Sequence of chain 1.B:
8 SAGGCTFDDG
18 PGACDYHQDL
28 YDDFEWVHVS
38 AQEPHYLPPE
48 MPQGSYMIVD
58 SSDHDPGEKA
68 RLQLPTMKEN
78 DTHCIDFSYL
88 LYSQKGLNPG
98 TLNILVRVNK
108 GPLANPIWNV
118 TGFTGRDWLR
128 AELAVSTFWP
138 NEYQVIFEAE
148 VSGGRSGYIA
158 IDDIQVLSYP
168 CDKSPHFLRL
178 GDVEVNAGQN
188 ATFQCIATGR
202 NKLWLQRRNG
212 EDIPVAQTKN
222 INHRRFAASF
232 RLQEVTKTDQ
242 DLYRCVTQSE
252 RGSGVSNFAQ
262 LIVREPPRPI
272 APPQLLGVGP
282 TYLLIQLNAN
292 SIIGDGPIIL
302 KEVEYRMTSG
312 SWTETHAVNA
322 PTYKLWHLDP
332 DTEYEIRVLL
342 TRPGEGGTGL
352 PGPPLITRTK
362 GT

Binding-site contacts:
Ligand atom C8 contacts residue GLU76 of chain 1.B at 3.5 Å.
Ligand atom C5 contacts residue TRP136 of chain 1.B at 3.8 Å (hydrophobic).
Ligand atom C3 contacts residue ASN77 of chain 1.B at 3.7 Å.
Ligand atom C8 contacts residue TRP136 of chain 1.B at 4.3 Å (hydrophobic).
Ligand atom O3 contacts residue TRP136 of chain 1.B at 4.2 Å.
Ligand atom C4 contacts residue ASN77 of chain 1.B at 4.2 Å.
Ligand atom N2 contacts residue LYS75 of chain 1.B at 3.9 Å.
Ligand atom C7 contacts residue ASN77 of chain 1.B at 3.0 Å.
Ligand atom O5 contacts residue TRP136 of chain 1.B at 4.3 Å.
Ligand atom C3 contacts residue TRP136 of chain 1.B at 3.8 Å (hydrophobic).
Ligand atom C7 contacts residue LYS75 of chain 1.B at 3.9 Å.
Ligand atom C2 contacts residue TRP136 of chain 1.B at 4.3 Å (hydrophobic).
Ligand atom C4 contacts residue TRP136 of chain 1.B at 4.2 Å (hydrophobic).
Ligand atom O4 contacts residue TRP136 of chain 1.B at 3.5 Å.
Ligand atom C1 contacts residue ASN77 of chain 1.B at 1.4 Å.
Ligand atom C2 contacts residue ASN77 of chain 1.B at 2.4 Å.
Ligand atom C1 contacts residue TRP136 of chain 1.B at 4.1 Å (hydrophobic).
Ligand atom C8 contacts residue ASN77 of chain 1.B at 3.9 Å.
Ligand atom O5 contacts residue TYR283 of chain 1.A at 4.5 Å.
Ligand atom C5 contacts residue ASN77 of chain 1.B at 3.7 Å.
Ligand atom O7 contacts residue ASN77 of chain 1.B at 2.6 Å (h-bond).
Ligand atom C6 contacts residue TRP136 of chain 1.B at 4.3 Å (hydrophobic).
Ligand atom O7 contacts residue GLU76 of chain 1.B at 4.5 Å.
Ligand atom N2 contacts residue ASN77 of chain 1.B at 2.9 Å (h-bond).
Ligand atom C8 contacts residue LYS75 of chain 1.B at 3.1 Å.
Ligand atom O5 contacts residue ASN77 of chain 1.B at 2.4 Å (h-bond).
Ligand atom C7 contacts residue GLU76 of chain 1.B at 4.2 Å.
Ligand atom N2 contacts residue TRP136 of chain 1.B at 4.1 Å.

Sequence of chain 1.A:
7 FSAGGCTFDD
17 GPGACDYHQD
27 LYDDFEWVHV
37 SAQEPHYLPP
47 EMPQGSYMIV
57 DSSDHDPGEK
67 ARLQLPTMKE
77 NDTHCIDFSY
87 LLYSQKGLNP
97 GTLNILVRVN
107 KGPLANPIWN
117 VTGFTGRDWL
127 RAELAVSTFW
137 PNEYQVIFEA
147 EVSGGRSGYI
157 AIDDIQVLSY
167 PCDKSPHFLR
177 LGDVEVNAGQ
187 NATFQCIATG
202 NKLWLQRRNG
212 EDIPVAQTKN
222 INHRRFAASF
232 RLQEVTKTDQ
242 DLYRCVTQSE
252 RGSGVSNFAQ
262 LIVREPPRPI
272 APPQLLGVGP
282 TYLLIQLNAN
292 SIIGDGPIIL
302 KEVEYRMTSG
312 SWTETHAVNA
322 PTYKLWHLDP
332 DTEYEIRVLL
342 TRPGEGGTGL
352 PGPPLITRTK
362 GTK

A protein and the small-molecule ligand that binds it are described below.
Small molecule (SMILES): CC(=O)N[C@H]1[C@H](O[C@H]2[C@H](O)[C@@H](NC(C)=O)CO[C@@H]2CO)O[C@H](CO)[C@@H](O)[C@@H]1O